Binding-site contacts:
Ligand atom N3 contacts residue PHE194 of chain 1.F at 3.8 Å.
Ligand atom C5' contacts residue ILE68 of chain 1.F at 3.9 Å (hydrophobic).
Ligand atom C6 contacts residue THR93 of chain 1.F at 3.6 Å.
Ligand atom O3' contacts residue ILE68 of chain 1.F at 3.9 Å.
Ligand atom C2' contacts residue MET196 of chain 1.F at 3.8 Å (hydrophobic).
Ligand atom N3 contacts residue PHE161 of chain 1.F at 3.9 Å.
Ligand atom O5' contacts residue HIS7 of chain 1.E at 2.6 Å (h-bond).
Ligand atom N1 contacts residue THR93 of chain 1.F at 3.9 Å.
Ligand atom O4' contacts residue PHE161 of chain 1.F at 4.1 Å.
Ligand atom C2' contacts residue GLU197 of chain 1.F at 3.7 Å.
Ligand atom C5 contacts residue THR94 of chain 1.F at 3.5 Å.
Ligand atom O2 contacts residue MET196 of chain 1.F at 3.4 Å.
Ligand atom N3 contacts residue GLN165 of chain 1.F at 2.9 Å (h-bond).
Ligand atom O2' contacts residue GLU197 of chain 1.F at 2.7 Å (salt-bridge).
Ligand atom C2 contacts residue GLN165 of chain 1.F at 3.7 Å.
Ligand atom C6 contacts residue THR94 of chain 1.F at 3.7 Å.
Ligand atom C6 contacts residue GLY95 of chain 1.F at 4.0 Å.
Ligand atom C5' contacts residue HIS7 of chain 1.E at 3.3 Å.
Ligand atom C2 contacts residue GLU195 of chain 1.F at 4.0 Å.
Ligand atom O2' contacts residue THR93 of chain 1.F at 3.8 Å.
Ligand atom C5 contacts residue GLY95 of chain 1.F at 3.3 Å.
Ligand atom O2 contacts residue GLU195 of chain 1.F at 3.8 Å.
Ligand atom O4 contacts residue GLN165 of chain 1.F at 3.7 Å.
Ligand atom C4 contacts residue GLY95 of chain 1.F at 3.5 Å.
Ligand atom C2 contacts residue PHE161 of chain 1.F at 3.9 Å (hydrophobic).
Ligand atom O2 contacts residue PHE161 of chain 1.F at 3.7 Å.
Ligand atom O2 contacts residue GLN165 of chain 1.F at 3.0 Å (h-bond).
Ligand atom O4 contacts residue ILE220 of chain 1.F at 4.0 Å.
Ligand atom O2' contacts residue GLU195 of chain 1.F at 3.4 Å.
Ligand atom O2' contacts residue MET196 of chain 1.F at 3.4 Å (h-bond).
Ligand atom C2 contacts residue PHE194 of chain 1.F at 4.0 Å (hydrophobic).
Ligand atom C4 contacts residue GLN165 of chain 1.F at 3.8 Å.
Ligand atom C1' contacts residue THR93 of chain 1.F at 3.7 Å.
Ligand atom O4 contacts residue GLY95 of chain 1.F at 3.4 Å.
Ligand atom O4' contacts residue THR93 of chain 1.F at 4.0 Å.
Ligand atom O4 contacts residue ARG167 of chain 1.F at 3.4 Å (salt-bridge).
Ligand atom C3' contacts residue GLU197 of chain 1.F at 3.6 Å.
Ligand atom C3' contacts residue MET196 of chain 1.F at 3.9 Å (hydrophobic).
Ligand atom O3' contacts residue GLU197 of chain 1.F at 2.6 Å (salt-bridge).
Ligand atom C4 contacts residue PHE194 of chain 1.F at 4.0 Å (hydrophobic).

The small molecule below binds the protein below.
Small molecule (SMILES): O=c1ccn([C@@H]2O[C@H](CO)[C@@H](O)[C@H]2O)c(=O)[nH]1

Sequence of chain 1.E:
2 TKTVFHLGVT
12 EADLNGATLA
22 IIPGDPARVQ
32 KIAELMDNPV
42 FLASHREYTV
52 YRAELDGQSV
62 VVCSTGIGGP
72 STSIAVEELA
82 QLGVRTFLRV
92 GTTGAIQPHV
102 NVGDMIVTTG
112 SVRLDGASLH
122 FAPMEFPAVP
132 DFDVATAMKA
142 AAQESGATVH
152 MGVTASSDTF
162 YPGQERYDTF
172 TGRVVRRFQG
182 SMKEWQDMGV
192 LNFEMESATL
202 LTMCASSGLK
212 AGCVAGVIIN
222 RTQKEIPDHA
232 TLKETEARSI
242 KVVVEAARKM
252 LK

Sequence of chain 1.F:
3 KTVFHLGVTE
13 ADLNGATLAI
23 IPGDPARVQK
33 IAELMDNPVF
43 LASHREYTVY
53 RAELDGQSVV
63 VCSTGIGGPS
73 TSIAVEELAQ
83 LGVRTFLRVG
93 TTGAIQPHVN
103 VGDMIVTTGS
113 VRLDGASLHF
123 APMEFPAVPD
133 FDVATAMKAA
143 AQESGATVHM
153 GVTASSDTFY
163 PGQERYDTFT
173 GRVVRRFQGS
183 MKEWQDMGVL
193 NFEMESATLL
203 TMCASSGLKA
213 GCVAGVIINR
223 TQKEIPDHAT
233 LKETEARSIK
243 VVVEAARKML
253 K